This protein binds this small molecule.
Small molecule (SMILES): Cc1nc2ccc3ccc(CNc4ccc5c(c4)CN([C@@H](CCC(=O)O)C(=O)O)C5=O)cc3c2c(=O)[nH]1

Binding-site contacts:
Ligand atom C3M contacts residue VAL10 of chain 2.E at 3.4 Å (hydrophobic).
Ligand atom C11 contacts residue LEU25 of chain 2.E at 3.5 Å (hydrophobic).
Ligand atom CG contacts residue LEU33 of chain 2.E at 3.4 Å (hydrophobic).
Ligand atom O1A contacts residue LEU33 of chain 2.E at 3.6 Å.
Ligand atom C13 contacts residue ILE62 of chain 2.E at 3.5 Å (hydrophobic).
Ligand atom C3M contacts residue ALA11 of chain 2.E at 3.6 Å (hydrophobic).
Ligand atom C5 contacts residue VAL9 of chain 2.E at 3.4 Å (hydrophobic).
Ligand atom C4A contacts residue NDP1 of chain 2.Y at 3.1 Å.
Ligand atom C10 contacts residue LEU25 of chain 2.E at 3.6 Å (hydrophobic).
Ligand atom C18 contacts residue ILE62 of chain 2.E at 3.3 Å (hydrophobic).
Ligand atom C6 contacts residue PHE36 of chain 2.E at 3.6 Å (hydrophobic).
Ligand atom N4 contacts residue VAL9 of chain 2.E at 3.6 Å.
Ligand atom N4 contacts residue NDP1 of chain 2.Y at 3.4 Å (h-bond).
Ligand atom C8 contacts residue ILE62 of chain 2.E at 3.4 Å (hydrophobic).
Ligand atom C5 contacts residue NDP1 of chain 2.Y at 3.5 Å.
Ligand atom O contacts residue LEU67 of chain 2.E at 3.5 Å.
Ligand atom O1 contacts residue PHE36 of chain 2.E at 3.4 Å.
Ligand atom C7 contacts residue NDP1 of chain 2.Y at 3.6 Å.
Ligand atom O2 contacts residue SER37 of chain 2.E at 2.9 Å (h-bond).
Ligand atom CB contacts residue LEU33 of chain 2.E at 3.5 Å (hydrophobic).
Ligand atom O1A contacts residue ASP32 of chain 2.E at 3.6 Å (salt-bridge).
Ligand atom C3 contacts residue ASP32 of chain 2.E at 3.5 Å.
Ligand atom C1A contacts residue NDP1 of chain 2.Y at 3.4 Å.
Ligand atom O1 contacts residue ARG70 of chain 2.E at 3.3 Å (salt-bridge).
Ligand atom N12 contacts residue ILE62 of chain 2.E at 3.6 Å.
Ligand atom N2 contacts residue ASP32 of chain 2.E at 2.6 Å (salt-bridge).
Ligand atom CT contacts residue SER37 of chain 2.E at 3.6 Å.
Ligand atom C6 contacts residue CYS113 of chain 2.E at 3.0 Å (hydrophobic).
Ligand atom C6A contacts residue NDP1 of chain 2.Y at 3.3 Å.
Ligand atom O2 contacts residue ARG70 of chain 2.E at 3.0 Å (salt-bridge).
Ligand atom N4 contacts residue PHE36 of chain 2.E at 3.7 Å.
Ligand atom N2 contacts residue ALA11 of chain 2.E at 3.6 Å.
Ligand atom C5 contacts residue PHE36 of chain 2.E at 3.4 Å (hydrophobic).
Ligand atom C6 contacts residue NDP1 of chain 2.Y at 3.1 Å.
Ligand atom O1A contacts residue LEU25 of chain 2.E at 3.3 Å.
Ligand atom C3M contacts residue THR134 of chain 2.E at 3.2 Å.
Ligand atom C1 contacts residue ASP32 of chain 2.E at 3.6 Å.
Ligand atom N4 contacts residue VAL10 of chain 2.E at 3.5 Å.
Ligand atom C4A contacts residue PHE36 of chain 2.E at 3.4 Å (hydrophobic).
Ligand atom C3M contacts residue ASP32 of chain 2.E at 3.4 Å.

Sequence of chain 2.E:
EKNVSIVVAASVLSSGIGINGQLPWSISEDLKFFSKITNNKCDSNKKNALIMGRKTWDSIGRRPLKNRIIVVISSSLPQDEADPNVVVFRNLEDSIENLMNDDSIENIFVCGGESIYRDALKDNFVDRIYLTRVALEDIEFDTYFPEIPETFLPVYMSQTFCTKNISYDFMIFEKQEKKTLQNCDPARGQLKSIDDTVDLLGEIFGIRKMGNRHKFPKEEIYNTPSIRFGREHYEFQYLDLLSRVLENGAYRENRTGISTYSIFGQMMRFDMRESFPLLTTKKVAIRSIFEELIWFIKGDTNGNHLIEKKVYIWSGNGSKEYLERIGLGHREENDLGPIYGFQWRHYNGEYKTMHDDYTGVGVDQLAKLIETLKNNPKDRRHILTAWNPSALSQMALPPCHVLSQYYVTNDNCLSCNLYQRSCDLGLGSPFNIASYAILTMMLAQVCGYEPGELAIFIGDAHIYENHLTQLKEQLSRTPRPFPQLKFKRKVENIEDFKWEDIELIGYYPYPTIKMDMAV